The small molecule below binds the protein below.
Small molecule (SMILES): c1cn(-c2ccc(Oc3nccc(Oc4ccc5c(c4)OCO5)n3)cc2)cn1

Sequence of chain 1.A:
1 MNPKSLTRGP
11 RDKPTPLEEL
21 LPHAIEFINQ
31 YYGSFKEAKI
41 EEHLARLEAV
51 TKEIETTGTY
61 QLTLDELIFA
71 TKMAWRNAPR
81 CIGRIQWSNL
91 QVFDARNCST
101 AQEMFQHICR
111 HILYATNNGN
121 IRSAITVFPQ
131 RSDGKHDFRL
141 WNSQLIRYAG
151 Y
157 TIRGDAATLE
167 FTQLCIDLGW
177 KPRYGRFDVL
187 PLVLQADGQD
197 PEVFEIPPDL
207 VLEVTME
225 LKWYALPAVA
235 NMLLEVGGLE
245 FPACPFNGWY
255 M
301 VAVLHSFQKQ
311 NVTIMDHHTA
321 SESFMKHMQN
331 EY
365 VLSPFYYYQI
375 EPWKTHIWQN

Binding-site contacts:
Ligand atom C12 contacts residue VAL233 of chain 1.A at 4.0 Å (hydrophobic).
Ligand atom C14 contacts residue GLN144 of chain 1.A at 3.7 Å.
Ligand atom NFE contacts residue HEM1 of chain 1.B at 2.2 Å.
Ligand atom O39 contacts residue PRO231 of chain 1.A at 3.4 Å.
Ligand atom C25 contacts residue GLN144 of chain 1.A at 3.8 Å.
Ligand atom C5 contacts residue ASN251 of chain 1.A at 4.2 Å.
Ligand atom C5 contacts residue PHE250 of chain 1.A at 4.0 Å (hydrophobic).
Ligand atom C33 contacts residue MET255 of chain 1.A at 4.0 Å (hydrophobic).
Ligand atom C11 contacts residue VAL233 of chain 1.A at 3.4 Å (hydrophobic).
Ligand atom C16 contacts residue ALA232 of chain 1.A at 4.2 Å (hydrophobic).
Ligand atom O37 contacts residue HEM1 of chain 1.B at 3.3 Å.
Ligand atom C16 contacts residue PRO231 of chain 1.A at 3.7 Å (hydrophobic).
Ligand atom C21 contacts residue GLN144 of chain 1.A at 3.1 Å.
Ligand atom C31 contacts residue TYR254 of chain 1.A at 4.1 Å (hydrophobic).
Ligand atom C36 contacts residue PRO231 of chain 1.A at 4.2 Å (hydrophobic).
Ligand atom C16 contacts residue VAL233 of chain 1.A at 3.6 Å (hydrophobic).
Ligand atom N26 contacts residue GLN144 of chain 1.A at 2.7 Å (h-bond).
Ligand atom C5 contacts residue GLY252 of chain 1.A at 3.5 Å.
Ligand atom C5 contacts residue HEM1 of chain 1.B at 3.3 Å.
Ligand atom O37 contacts residue MET255 of chain 1.A at 4.0 Å.
Ligand atom C4 contacts residue GLY252 of chain 1.A at 3.8 Å.
Ligand atom C36 contacts residue TYR254 of chain 1.A at 3.8 Å (hydrophobic).
Ligand atom C4 contacts residue VAL233 of chain 1.A at 3.8 Å (hydrophobic).
Ligand atom C12 contacts residue HEM1 of chain 1.B at 4.1 Å.
Ligand atom C2 contacts residue VAL233 of chain 1.A at 4.1 Å (hydrophobic).
Ligand atom C34 contacts residue HEM1 of chain 1.B at 3.9 Å.
Ligand atom C2 contacts residue HEM1 of chain 1.B at 3.0 Å.
Ligand atom O28 contacts residue TYR254 of chain 1.A at 4.1 Å.
Ligand atom C38 contacts residue HEM1 of chain 1.B at 3.6 Å.
Ligand atom C33 contacts residue HEM1 of chain 1.B at 3.9 Å.
Ligand atom C4 contacts residue PRO231 of chain 1.A at 3.5 Å (hydrophobic).
Ligand atom C38 contacts residue TRP253 of chain 1.A at 3.6 Å (hydrophobic).
Ligand atom O37 contacts residue TRP253 of chain 1.A at 3.8 Å.
Ligand atom C15 contacts residue PRO231 of chain 1.A at 4.2 Å (hydrophobic).
Ligand atom N3 contacts residue VAL233 of chain 1.A at 3.5 Å.
Ligand atom C15 contacts residue GLN144 of chain 1.A at 3.6 Å.
Ligand atom NFE contacts residue PHE250 of chain 1.A at 4.1 Å.
Ligand atom C35 contacts residue PRO231 of chain 1.A at 4.1 Å (hydrophobic).
Ligand atom O17 contacts residue GLN144 of chain 1.A at 2.8 Å (h-bond).
Ligand atom N26 contacts residue ARG147 of chain 1.A at 4.0 Å.